Sequence of chain 2.A:
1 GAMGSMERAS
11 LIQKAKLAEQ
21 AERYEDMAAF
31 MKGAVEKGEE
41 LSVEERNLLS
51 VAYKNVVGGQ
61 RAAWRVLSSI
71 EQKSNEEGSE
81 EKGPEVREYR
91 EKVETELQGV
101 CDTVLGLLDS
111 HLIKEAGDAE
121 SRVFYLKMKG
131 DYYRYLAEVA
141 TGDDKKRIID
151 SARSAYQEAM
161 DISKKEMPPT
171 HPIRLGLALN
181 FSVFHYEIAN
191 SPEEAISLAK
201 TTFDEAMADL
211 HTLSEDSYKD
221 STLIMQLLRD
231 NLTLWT

This small molecule binds to this protein.
Small molecule (SMILES): COC[C@H]1CC[C@@H]2C1=C[C@]1(C)C(=C(C(C)C)[C@@H]3CCO[C@@H]31)[C@@H](O[C@H]1O[C@@H]3COC(C)(C)O[C@H]3[C@H](O)[C@H]1O)[C@H](O)[C@@H]2C

Sequence of chain 2.B:
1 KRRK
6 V

Binding-site contacts:
Ligand atom CAW contacts residue LEU223 of chain 2.A at 3.7 Å (hydrophobic).
Ligand atom OAQ contacts residue VAL51 of chain 2.A at 3.6 Å.
Ligand atom CAI contacts residue SER50 of chain 2.A at 4.1 Å.
Ligand atom C2 contacts residue ASN47 of chain 2.A at 4.0 Å.
Ligand atom C1 contacts residue ASN47 of chain 2.A at 3.2 Å.
Ligand atom OAA contacts residue PRO172 of chain 2.A at 3.5 Å.
Ligand atom CAM contacts residue SER50 of chain 2.A at 4.1 Å.
Ligand atom CAF contacts residue ILE173 of chain 2.A at 4.1 Å (hydrophobic).
Ligand atom CAD contacts residue PHE124 of chain 2.A at 3.6 Å (hydrophobic).
Ligand atom CAE contacts residue ILE224 of chain 2.A at 4.2 Å (hydrophobic).
Ligand atom CAO contacts residue SER50 of chain 2.A at 3.6 Å.
Ligand atom CAO contacts residue VAL51 of chain 2.A at 3.9 Å (hydrophobic).
Ligand atom CAH contacts residue LYS127 of chain 2.A at 3.6 Å.
Ligand atom CAR contacts residue VAL6 of chain 2.B at 3.3 Å (hydrophobic).
Ligand atom CAG contacts residue VAL6 of chain 2.B at 4.0 Å (hydrophobic).
Ligand atom CAD contacts residue ASN47 of chain 2.A at 3.8 Å.
Ligand atom O5 contacts residue ASN47 of chain 2.A at 3.3 Å (h-bond).
Ligand atom CAF contacts residue PRO172 of chain 2.A at 3.3 Å (hydrophobic).
Ligand atom CAK contacts residue MET128 of chain 2.A at 3.3 Å (hydrophobic).
Ligand atom CAO contacts residue ASN47 of chain 2.A at 3.5 Å.
Ligand atom CAK contacts residue LYS127 of chain 2.A at 3.5 Å.
Ligand atom CAG contacts residue LYS127 of chain 2.A at 3.6 Å.
Ligand atom CAD contacts residue ILE173 of chain 2.A at 3.5 Å (hydrophobic).
Ligand atom CAC contacts residue PRO172 of chain 2.A at 4.0 Å (hydrophobic).
Ligand atom CAF contacts residue GLY176 of chain 2.A at 4.0 Å.
Ligand atom CAH contacts residue VAL6 of chain 2.B at 4.0 Å (hydrophobic).
Ligand atom CAC contacts residue ILE173 of chain 2.A at 4.1 Å (hydrophobic).
Ligand atom CAG contacts residue ILE173 of chain 2.A at 4.2 Å (hydrophobic).
Ligand atom CAS contacts residue VAL6 of chain 2.B at 3.2 Å (hydrophobic).
Ligand atom CAB contacts residue PRO172 of chain 2.A at 3.9 Å (hydrophobic).
Ligand atom CAP contacts residue VAL51 of chain 2.A at 3.7 Å (hydrophobic).
Ligand atom CAK contacts residue PHE124 of chain 2.A at 3.5 Å (hydrophobic).
Ligand atom CAW contacts residue ILE224 of chain 2.A at 4.0 Å (hydrophobic).
Ligand atom CAF contacts residue VAL6 of chain 2.B at 3.8 Å (hydrophobic).
Ligand atom CAF contacts residue ILE224 of chain 2.A at 3.7 Å (hydrophobic).
Ligand atom OAJ contacts residue LYS127 of chain 2.A at 2.5 Å (salt-bridge).
Ligand atom CAI contacts residue LYS127 of chain 2.A at 3.6 Å.
Ligand atom CAG contacts residue PRO172 of chain 2.A at 4.2 Å (hydrophobic).
Ligand atom CAG contacts residue GLY176 of chain 2.A at 4.2 Å.
Ligand atom CAI contacts residue PHE124 of chain 2.A at 3.6 Å (hydrophobic).